A small-molecule ligand and the protein it binds are described below.
Small molecule (SMILES): O=C(CCl)N1N=C(c2ccccc2)[C@H](c2ccccc2)[C@@H]1c1ccccc1

Sequence of chain 2.A:
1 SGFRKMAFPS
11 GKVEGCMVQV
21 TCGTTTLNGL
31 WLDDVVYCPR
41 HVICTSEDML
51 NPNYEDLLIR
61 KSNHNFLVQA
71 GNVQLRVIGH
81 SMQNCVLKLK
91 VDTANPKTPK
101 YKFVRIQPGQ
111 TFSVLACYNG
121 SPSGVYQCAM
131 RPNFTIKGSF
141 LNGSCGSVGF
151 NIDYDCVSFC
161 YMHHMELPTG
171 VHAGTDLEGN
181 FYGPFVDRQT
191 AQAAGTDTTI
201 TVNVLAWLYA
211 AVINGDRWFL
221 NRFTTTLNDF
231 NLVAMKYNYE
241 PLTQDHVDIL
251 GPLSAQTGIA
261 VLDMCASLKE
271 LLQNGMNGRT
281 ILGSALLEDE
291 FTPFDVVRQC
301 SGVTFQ

Binding-site contacts:
Ligand atom C5 contacts residue GLY143 of chain 2.A at 3.9 Å.
Ligand atom C1 contacts residue HIS163 of chain 2.A at 3.8 Å.
Ligand atom C1 contacts residue CYS145 of chain 2.A at 1.7 Å (hydrophobic).
Ligand atom C22 contacts residue HIS164 of chain 2.A at 3.6 Å.
Ligand atom C21 contacts residue MET165 of chain 2.A at 3.6 Å (hydrophobic).
Ligand atom C1 contacts residue HIS164 of chain 2.A at 3.6 Å.
Ligand atom C20 contacts residue ARG188 of chain 2.A at 3.8 Å.
Ligand atom O contacts residue LEU141 of chain 2.A at 4.1 Å.
Ligand atom C18 contacts residue MET49 of chain 2.A at 4.0 Å (hydrophobic).
Ligand atom C13 contacts residue HIS41 of chain 2.A at 3.6 Å.
Ligand atom C15 contacts residue THR45 of chain 2.A at 4.1 Å.
Ligand atom C9 contacts residue GLY143 of chain 2.A at 3.9 Å.
Ligand atom C15 contacts residue SER46 of chain 2.A at 3.8 Å.
Ligand atom C10 contacts residue ASN142 of chain 2.A at 3.9 Å.
Ligand atom C8 contacts residue THR26 of chain 2.A at 3.2 Å.
Ligand atom C10 contacts residue GLY143 of chain 2.A at 3.6 Å.
Ligand atom N1 contacts residue CYS145 of chain 2.A at 3.2 Å (h-bond).
Ligand atom N contacts residue CYS145 of chain 2.A at 3.2 Å (h-bond).
Ligand atom C19 contacts residue MET49 of chain 2.A at 3.8 Å (hydrophobic).
Ligand atom C contacts residue GLY143 of chain 2.A at 4.1 Å.
Ligand atom C4 contacts residue ASN142 of chain 2.A at 3.8 Å.
Ligand atom C13 contacts residue MET49 of chain 2.A at 3.8 Å (hydrophobic).
Ligand atom C14 contacts residue THR45 of chain 2.A at 3.8 Å.
Ligand atom C contacts residue CYS145 of chain 2.A at 2.5 Å (hydrophobic).
Ligand atom C20 contacts residue MET49 of chain 2.A at 3.6 Å (hydrophobic).
Ligand atom C22 contacts residue MET165 of chain 2.A at 3.6 Å (hydrophobic).
Ligand atom O contacts residue CYS145 of chain 2.A at 3.2 Å (h-bond).
Ligand atom C12 contacts residue HIS41 of chain 2.A at 3.6 Å.
Ligand atom C21 contacts residue MET49 of chain 2.A at 3.7 Å (hydrophobic).
Ligand atom O contacts residue SER144 of chain 2.A at 3.5 Å (h-bond).
Ligand atom C19 contacts residue GLN189 of chain 2.A at 3.7 Å.
Ligand atom N1 contacts residue HIS41 of chain 2.A at 3.9 Å.
Ligand atom O contacts residue ASN142 of chain 2.A at 3.9 Å.
Ligand atom N1 contacts residue HIS164 of chain 2.A at 3.6 Å (h-bond).
Ligand atom C7 contacts residue THR26 of chain 2.A at 3.3 Å.
Ligand atom C20 contacts residue GLN189 of chain 2.A at 3.7 Å.
Ligand atom C14 contacts residue CYS44 of chain 2.A at 3.5 Å (hydrophobic).
Ligand atom C7 contacts residue THR25 of chain 2.A at 3.8 Å.
Ligand atom O contacts residue GLY143 of chain 2.A at 2.9 Å (h-bond).
Ligand atom C14 contacts residue MET49 of chain 2.A at 3.8 Å (hydrophobic).